The protein below binds the small molecule below.
Small molecule (SMILES): Nc1ncnc2c1ncn2[C@@H]1O[C@H](COP(=O)(O)O)[C@@H](OP(=O)(O)O)[C@H]1O

Sequence of chain 1.A:
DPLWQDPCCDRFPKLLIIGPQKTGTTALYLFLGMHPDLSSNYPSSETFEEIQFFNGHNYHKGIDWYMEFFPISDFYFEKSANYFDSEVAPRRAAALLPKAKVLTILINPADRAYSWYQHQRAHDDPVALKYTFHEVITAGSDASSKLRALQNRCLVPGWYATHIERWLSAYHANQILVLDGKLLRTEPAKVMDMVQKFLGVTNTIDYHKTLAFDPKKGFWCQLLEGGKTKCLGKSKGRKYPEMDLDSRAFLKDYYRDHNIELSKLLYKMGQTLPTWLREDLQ

Binding-site contacts:
Ligand atom O5P contacts residue THR60 of chain 1.A at 3.2 Å (h-bond).
Ligand atom C2 contacts residue LEU272 of chain 1.A at 3.5 Å (hydrophobic).
Ligand atom N7 contacts residue ALA62 of chain 1.A at 3.7 Å.
Ligand atom O6P contacts residue LYS276 of chain 1.A at 3.0 Å (salt-bridge).
Ligand atom O2P contacts residue SER155 of chain 1.A at 2.5 Å (h-bond).
Ligand atom N1 contacts residue LEU272 of chain 1.A at 3.3 Å.
Ligand atom C4 contacts residue PHE259 of chain 1.A at 3.6 Å (hydrophobic).
Ligand atom O4P contacts residue THR58 of chain 1.A at 3.2 Å (h-bond).
Ligand atom N3 contacts residue PHE259 of chain 1.A at 3.8 Å.
Ligand atom O2P contacts residue TYR280 of chain 1.A at 2.6 Å (h-bond).
Ligand atom C5 contacts residue PHE259 of chain 1.A at 3.7 Å (hydrophobic).
Ligand atom O4' contacts residue GLY59 of chain 1.A at 3.2 Å.
Ligand atom O5P contacts residue LYS276 of chain 1.A at 3.2 Å (salt-bridge).
Ligand atom O3' contacts residue GLY277 of chain 1.A at 3.6 Å.
Ligand atom O4P contacts residue LYS57 of chain 1.A at 2.9 Å (salt-bridge).
Ligand atom P1 contacts residue TYR280 of chain 1.A at 3.7 Å.
Ligand atom P2 contacts residue THR60 of chain 1.A at 3.5 Å.
Ligand atom C2 contacts residue PHE259 of chain 1.A at 3.8 Å (hydrophobic).
Ligand atom C6 contacts residue PHE259 of chain 1.A at 3.7 Å (hydrophobic).
Ligand atom C2' contacts residue PHE259 of chain 1.A at 3.7 Å (hydrophobic).
Ligand atom O1P contacts residue GLY277 of chain 1.A at 3.5 Å.
Ligand atom C3' contacts residue GLY277 of chain 1.A at 3.7 Å.
Ligand atom O3P contacts residue GLY277 of chain 1.A at 3.0 Å (h-bond).
Ligand atom O1P contacts residue TYR280 of chain 1.A at 3.7 Å.
Ligand atom O5P contacts residue THR61 of chain 1.A at 3.0 Å (h-bond).
Ligand atom P2 contacts residue LYS276 of chain 1.A at 3.7 Å.
Ligand atom O3P contacts residue ARG278 of chain 1.A at 2.7 Å (salt-bridge).
Ligand atom N1 contacts residue PHE259 of chain 1.A at 3.5 Å.
Ligand atom O4P contacts residue GLY59 of chain 1.A at 3.4 Å (h-bond).
Ligand atom P1 contacts residue SER155 of chain 1.A at 3.7 Å.
Ligand atom O6P contacts residue LYS57 of chain 1.A at 3.2 Å (salt-bridge).
Ligand atom N6 contacts residue PHE66 of chain 1.A at 3.8 Å.
Ligand atom C2 contacts residue LYS276 of chain 1.A at 3.8 Å.
Ligand atom O5' contacts residue THR58 of chain 1.A at 3.6 Å.
Ligand atom P2 contacts residue LYS57 of chain 1.A at 3.6 Å.
Ligand atom O5' contacts residue LYS57 of chain 1.A at 3.4 Å.
Ligand atom O4P contacts residue THR60 of chain 1.A at 2.7 Å (h-bond).
Ligand atom O5' contacts residue GLY59 of chain 1.A at 3.2 Å (h-bond).
Ligand atom O2' contacts residue PHE259 of chain 1.A at 3.6 Å.
Ligand atom N6 contacts residue TRP260 of chain 1.A at 3.0 Å (h-bond).